Binding-site contacts:
Ligand atom C13 contacts residue LEU20 of chain 1.A at 3.8 Å (hydrophobic).
Ligand atom C8 contacts residue VAL215 of chain 1.A at 4.3 Å (hydrophobic).
Ligand atom C13 contacts residue PHE118 of chain 1.A at 4.0 Å (hydrophobic).
Ligand atom C11 contacts residue LEU20 of chain 1.A at 3.9 Å (hydrophobic).
Ligand atom C9 contacts residue PHE317 of chain 1.A at 3.8 Å (hydrophobic).
Ligand atom O19 contacts residue PHE412 of chain 1.A at 4.2 Å.
Ligand atom C8 contacts residue GLU295 of chain 1.A at 3.3 Å.
Ligand atom O22 contacts residue LEU20 of chain 1.A at 4.1 Å.
Ligand atom C23 contacts residue PHE118 of chain 1.A at 3.6 Å (hydrophobic).
Ligand atom C16 contacts residue TYR416 of chain 1.A at 3.3 Å (hydrophobic).
Ligand atom C11 contacts residue PHE118 of chain 1.A at 3.8 Å (hydrophobic).
Ligand atom C23 contacts residue LEU20 of chain 1.A at 3.8 Å (hydrophobic).
Ligand atom C10 contacts residue LEU20 of chain 1.A at 4.0 Å (hydrophobic).
Ligand atom C12 contacts residue LEU20 of chain 1.A at 3.8 Å (hydrophobic).
Ligand atom O19 contacts residue TYR416 of chain 1.A at 3.9 Å.
Ligand atom C12 contacts residue ARG172 of chain 1.A at 4.2 Å.
Ligand atom O20 contacts residue ARG172 of chain 1.A at 3.6 Å.
Ligand atom C4 contacts residue TYR416 of chain 1.A at 4.1 Å (hydrophobic).
Ligand atom N7 contacts residue GLU295 of chain 1.A at 2.6 Å (salt-bridge).
Ligand atom C23 contacts residue ARG172 of chain 1.A at 3.3 Å.
Ligand atom C21 contacts residue PHE118 of chain 1.A at 4.0 Å (hydrophobic).
Ligand atom C6 contacts residue GLU295 of chain 1.A at 3.1 Å.
Ligand atom C14 contacts residue LEU20 of chain 1.A at 3.9 Å (hydrophobic).
Ligand atom C15 contacts residue LEU20 of chain 1.A at 4.0 Å (hydrophobic).
Ligand atom C6 contacts residue TYR416 of chain 1.A at 3.4 Å (hydrophobic).
Ligand atom C5 contacts residue TYR416 of chain 1.A at 3.9 Å (hydrophobic).
Ligand atom C16 contacts residue GLU295 of chain 1.A at 3.3 Å.
Ligand atom C17 contacts residue TYR416 of chain 1.A at 3.8 Å (hydrophobic).
Ligand atom C15 contacts residue GLU295 of chain 1.A at 3.7 Å.
Ligand atom C8 contacts residue PHE317 of chain 1.A at 4.0 Å (hydrophobic).
Ligand atom C12 contacts residue PHE118 of chain 1.A at 3.8 Å (hydrophobic).
Ligand atom C1 contacts residue TYR324 of chain 1.A at 3.4 Å (hydrophobic).
Ligand atom N7 contacts residue TYR416 of chain 1.A at 3.7 Å.
Ligand atom C9 contacts residue GLU295 of chain 1.A at 3.6 Å.
Ligand atom C18 contacts residue TYR416 of chain 1.A at 3.6 Å (hydrophobic).
Ligand atom C10 contacts residue GLU295 of chain 1.A at 3.9 Å.
Ligand atom C23 contacts residue VAL24 of chain 1.A at 4.1 Å (hydrophobic).
Ligand atom O22 contacts residue ARG172 of chain 1.A at 3.2 Å (salt-bridge).
Ligand atom O22 contacts residue PHE118 of chain 1.A at 3.9 Å.
Ligand atom C3 contacts residue ALA320 of chain 1.A at 4.2 Å (hydrophobic).

The small molecule below binds the protein below.
Small molecule (SMILES): COc1cc2c(cc1OC)[C@H]1CC(=O)[C@H](CC(C)C)CN1CC2

Sequence of chain 1.A:
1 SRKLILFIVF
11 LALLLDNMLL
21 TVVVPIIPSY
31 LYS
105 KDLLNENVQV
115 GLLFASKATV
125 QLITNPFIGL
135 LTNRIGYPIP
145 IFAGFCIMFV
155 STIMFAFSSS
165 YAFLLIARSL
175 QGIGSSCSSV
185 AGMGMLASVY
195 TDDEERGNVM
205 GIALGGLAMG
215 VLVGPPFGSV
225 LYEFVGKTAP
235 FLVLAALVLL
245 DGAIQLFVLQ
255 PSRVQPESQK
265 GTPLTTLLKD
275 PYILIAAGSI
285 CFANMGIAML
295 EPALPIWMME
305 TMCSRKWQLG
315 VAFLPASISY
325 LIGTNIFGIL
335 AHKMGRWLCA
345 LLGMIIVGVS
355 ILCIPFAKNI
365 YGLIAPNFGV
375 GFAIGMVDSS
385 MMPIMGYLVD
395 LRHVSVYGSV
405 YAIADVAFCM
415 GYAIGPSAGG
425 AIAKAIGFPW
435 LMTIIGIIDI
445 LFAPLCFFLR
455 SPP